Sequence of chain 1.A:
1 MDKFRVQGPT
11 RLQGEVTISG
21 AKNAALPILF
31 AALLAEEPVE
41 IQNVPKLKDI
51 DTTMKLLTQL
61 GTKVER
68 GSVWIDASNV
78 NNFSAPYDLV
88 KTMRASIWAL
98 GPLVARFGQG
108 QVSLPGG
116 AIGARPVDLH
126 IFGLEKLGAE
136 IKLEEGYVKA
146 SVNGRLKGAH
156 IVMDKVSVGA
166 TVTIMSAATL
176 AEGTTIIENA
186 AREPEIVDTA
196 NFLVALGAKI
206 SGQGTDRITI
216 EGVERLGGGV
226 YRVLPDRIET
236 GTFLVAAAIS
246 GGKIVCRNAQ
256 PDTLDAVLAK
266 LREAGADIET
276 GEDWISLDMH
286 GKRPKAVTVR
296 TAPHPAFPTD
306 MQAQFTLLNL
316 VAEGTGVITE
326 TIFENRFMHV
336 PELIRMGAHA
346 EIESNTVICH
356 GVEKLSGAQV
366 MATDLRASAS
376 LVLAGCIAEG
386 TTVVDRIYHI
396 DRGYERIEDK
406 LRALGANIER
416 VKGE

This protein binds this small molecule.
Small molecule (SMILES): COCC[O-]

Binding-site contacts:
Ligand atom OC' contacts residue VAL250 of chain 1.A at 4.4 Å.
Ligand atom CD' contacts residue GLY14 of chain 1.A at 4.3 Å.
Ligand atom CD' contacts residue VAL250 of chain 1.A at 3.3 Å (hydrophobic).
Ligand atom CD' contacts residue ILE249 of chain 1.A at 4.0 Å (hydrophobic).
Ligand atom OC' contacts residue GLY14 of chain 1.A at 4.2 Å.
Ligand atom OC' contacts residue LYS248 of chain 1.A at 3.1 Å (salt-bridge).
Ligand atom O2' contacts residue LYS248 of chain 1.A at 3.2 Å.
Ligand atom OC' contacts residue GLN13 of chain 1.A at 4.4 Å.
Ligand atom CA' contacts residue GLN13 of chain 1.A at 3.9 Å.
Ligand atom O2' contacts residue GLN13 of chain 1.A at 4.1 Å.
Ligand atom CD' contacts residue LYS248 of chain 1.A at 3.6 Å.
Ligand atom CA' contacts residue LYS248 of chain 1.A at 3.8 Å.
Ligand atom CB' contacts residue LYS248 of chain 1.A at 3.3 Å.
Ligand atom OC' contacts residue ILE249 of chain 1.A at 4.4 Å.